Binding-site contacts:
Ligand atom C7 contacts residue ASN261 of chain 1.A at 3.5 Å.
Ligand atom O6 contacts residue PRO232 of chain 1.A at 3.1 Å.
Ligand atom C2 contacts residue ASN261 of chain 1.A at 2.6 Å.
Ligand atom C8 contacts residue ASN261 of chain 1.A at 3.7 Å.
Ligand atom C5 contacts residue ASN261 of chain 1.A at 3.5 Å.
Ligand atom N2 contacts residue ASN261 of chain 1.A at 2.8 Å (h-bond).
Ligand atom O5 contacts residue PRO232 of chain 1.A at 3.9 Å.
Ligand atom C4 contacts residue ASN261 of chain 1.A at 4.2 Å.
Ligand atom O7 contacts residue ASN261 of chain 1.A at 4.1 Å.
Ligand atom O5 contacts residue ASN261 of chain 1.A at 2.4 Å (h-bond).
Ligand atom C6 contacts residue PRO232 of chain 1.A at 3.9 Å (hydrophobic).
Ligand atom C3 contacts residue ASN261 of chain 1.A at 3.8 Å.
Ligand atom C1 contacts residue ASN261 of chain 1.A at 1.4 Å.
Ligand atom C5 contacts residue PRO232 of chain 1.A at 4.2 Å (hydrophobic).
Ligand atom O5 contacts residue GLN231 of chain 1.A at 3.9 Å.

This protein binds this small molecule.
Small molecule (SMILES): CC(=O)N[C@@H]1[C@@H](O)[C@H](O)[C@@H](CO)O[C@H]1O

Sequence of chain 1.A:
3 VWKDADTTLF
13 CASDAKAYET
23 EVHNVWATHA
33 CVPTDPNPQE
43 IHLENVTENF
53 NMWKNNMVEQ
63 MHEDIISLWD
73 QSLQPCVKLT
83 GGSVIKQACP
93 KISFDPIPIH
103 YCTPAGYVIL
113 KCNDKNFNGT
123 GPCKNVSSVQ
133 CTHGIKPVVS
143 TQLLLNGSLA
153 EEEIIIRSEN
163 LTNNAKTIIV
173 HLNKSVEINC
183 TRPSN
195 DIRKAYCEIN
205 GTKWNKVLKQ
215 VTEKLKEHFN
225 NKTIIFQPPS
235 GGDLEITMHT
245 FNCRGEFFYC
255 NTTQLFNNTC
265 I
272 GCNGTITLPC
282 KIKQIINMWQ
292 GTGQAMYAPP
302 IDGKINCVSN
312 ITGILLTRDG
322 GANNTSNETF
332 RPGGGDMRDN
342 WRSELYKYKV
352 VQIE